Sequence of chain 1.A:
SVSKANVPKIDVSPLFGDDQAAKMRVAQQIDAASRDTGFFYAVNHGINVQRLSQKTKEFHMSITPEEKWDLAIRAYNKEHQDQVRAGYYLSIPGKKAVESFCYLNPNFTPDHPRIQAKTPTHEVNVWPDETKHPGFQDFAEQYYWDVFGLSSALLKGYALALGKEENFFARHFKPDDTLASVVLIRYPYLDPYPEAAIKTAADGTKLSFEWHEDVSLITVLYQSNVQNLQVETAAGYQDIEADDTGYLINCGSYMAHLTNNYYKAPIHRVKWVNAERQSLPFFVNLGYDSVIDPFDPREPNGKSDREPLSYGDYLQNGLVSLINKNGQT

Binding-site contacts:
Ligand atom C33 contacts residue FE21 of chain 1.D at 3.8 Å.
Ligand atom O42 contacts residue TYR189 of chain 1.A at 3.4 Å.
Ligand atom C1 contacts residue ARG87 of chain 1.A at 3.5 Å.
Ligand atom C30 contacts residue SER281 of chain 1.A at 3.9 Å.
Ligand atom C31 contacts residue SER281 of chain 1.A at 3.6 Å.
Ligand atom N14 contacts residue TYR91 of chain 1.A at 3.0 Å (h-bond).
Ligand atom C16 contacts residue FE21 of chain 1.D at 3.4 Å.
Ligand atom C37 contacts residue PRO283 of chain 1.A at 3.9 Å (hydrophobic).
Ligand atom O18 contacts residue PRO283 of chain 1.A at 3.8 Å.
Ligand atom C16 contacts residue PHE211 of chain 1.A at 3.6 Å (hydrophobic).
Ligand atom C31 contacts residue TYR189 of chain 1.A at 3.5 Å (hydrophobic).
Ligand atom C16 contacts residue HIS214 of chain 1.A at 3.2 Å.
Ligand atom C4 contacts residue PHE285 of chain 1.A at 4.0 Å (hydrophobic).
Ligand atom S17 contacts residue FE21 of chain 1.D at 2.3 Å.
Ligand atom O43 contacts residue VAL272 of chain 1.A at 4.0 Å.
Ligand atom O20 contacts residue ARG87 of chain 1.A at 2.7 Å (salt-bridge).
Ligand atom O42 contacts residue ILE187 of chain 1.A at 3.9 Å.
Ligand atom S17 contacts residue PHE285 of chain 1.A at 3.8 Å.
Ligand atom O15 contacts residue THR331 of chain 1.A at 4.0 Å.
Ligand atom O19 contacts residue SER183 of chain 1.A at 2.7 Å (h-bond).
Ligand atom C33 contacts residue VAL272 of chain 1.A at 4.0 Å (hydrophobic).
Ligand atom C2 contacts residue CYS104 of chain 1.A at 4.0 Å (hydrophobic).
Ligand atom O42 contacts residue SER281 of chain 1.A at 2.7 Å (h-bond).
Ligand atom S17 contacts residue HIS214 of chain 1.A at 3.3 Å (h-bond).
Ligand atom C32 contacts residue SER281 of chain 1.A at 3.8 Å.
Ligand atom O19 contacts residue ARG87 of chain 1.A at 2.8 Å (salt-bridge).
Ligand atom O18 contacts residue PHE285 of chain 1.A at 3.4 Å.
Ligand atom C30 contacts residue ILE187 of chain 1.A at 3.6 Å (hydrophobic).
Ligand atom C3 contacts residue LEU321 of chain 1.A at 3.8 Å (hydrophobic).
Ligand atom S17 contacts residue ASP216 of chain 1.A at 3.1 Å (salt-bridge).
Ligand atom N11 contacts residue PHE285 of chain 1.A at 3.7 Å.
Ligand atom C7 contacts residue LEU324 of chain 1.A at 3.9 Å (hydrophobic).
Ligand atom C1 contacts residue CYS104 of chain 1.A at 4.0 Å (hydrophobic).
Ligand atom O42 contacts residue GLN225 of chain 1.A at 4.0 Å.
Ligand atom O43 contacts residue TYR189 of chain 1.A at 2.6 Å (h-bond).
Ligand atom C10 contacts residue LEU324 of chain 1.A at 3.8 Å (hydrophobic).
Ligand atom O18 contacts residue ILE187 of chain 1.A at 3.8 Å.
Ligand atom N14 contacts residue CYS104 of chain 1.A at 3.9 Å.
Ligand atom C1 contacts residue SER183 of chain 1.A at 3.6 Å.
Ligand atom C31 contacts residue ILE187 of chain 1.A at 3.7 Å (hydrophobic).

This protein binds this small molecule.
Small molecule (SMILES): CC(C)[C@@H](NC(=O)[C@H](CS)NC(=O)CCC[C@H](N)C(=O)O)C(=O)O